A protein and the small-molecule ligand that binds it are described below.
Small molecule (SMILES): CCOc1noc2cc(OCCC3CCN(c4ccc(C)nn4)CC3)ccc12

Binding-site contacts:
Ligand atom N07 contacts residue LEU101 of chain 12.A at 3.7 Å.
Ligand atom N06 contacts residue LEU101 of chain 12.A at 3.2 Å.
Ligand atom N24 contacts residue PHE180 of chain 12.A at 3.6 Å.
Ligand atom O16 contacts residue ILE99 of chain 12.A at 3.6 Å.
Ligand atom C05 contacts residue LEU101 of chain 12.A at 3.9 Å (hydrophobic).
Ligand atom C03 contacts residue ASN211 of chain 12.A at 3.1 Å.
Ligand atom C28 contacts residue ALA167 of chain 12.A at 3.1 Å (hydrophobic).
Ligand atom C25 contacts residue PHE180 of chain 12.A at 3.5 Å (hydrophobic).
Ligand atom C12 contacts residue ILE99 of chain 12.A at 3.7 Å (hydrophobic).
Ligand atom C01 contacts residue THR207 of chain 12.A at 2.9 Å.
Ligand atom C18 contacts residue TYR145 of chain 12.A at 3.8 Å (hydrophobic).
Ligand atom C17 contacts residue LEU182 of chain 12.A at 3.7 Å (hydrophobic).
Ligand atom C28 contacts residue TYR143 of chain 12.A at 3.4 Å (hydrophobic).
Ligand atom C04 contacts residue ASN211 of chain 12.A at 3.4 Å.
Ligand atom C18 contacts residue ILE99 of chain 12.A at 3.8 Å (hydrophobic).
Ligand atom C22 contacts residue ILE99 of chain 12.A at 3.9 Å (hydrophobic).
Ligand atom C18 contacts residue LEU182 of chain 12.A at 3.2 Å (hydrophobic).
Ligand atom C21 contacts residue ILE123 of chain 12.A at 3.8 Å (hydrophobic).
Ligand atom N24 contacts residue LEU216 of chain 12.A at 3.5 Å.
Ligand atom C14 contacts residue SER121 of chain 12.A at 3.5 Å.
Ligand atom O26 contacts residue TYR145 of chain 12.A at 3.2 Å.
Ligand atom C22 contacts residue ILE123 of chain 12.A at 3.6 Å (hydrophobic).
Ligand atom C27 contacts residue PHE180 of chain 12.A at 3.2 Å (hydrophobic).
Ligand atom C09 contacts residue LEU101 of chain 12.A at 3.8 Å (hydrophobic).
Ligand atom C15 contacts residue ILE123 of chain 12.A at 3.6 Å (hydrophobic).
Ligand atom C14 contacts residue HIS237 of chain 12.A at 3.5 Å.
Ligand atom O23 contacts residue LEU216 of chain 12.A at 3.7 Å.
Ligand atom C01 contacts residue TYR192 of chain 12.A at 2.9 Å (hydrophobic).
Ligand atom N08 contacts residue LEU101 of chain 12.A at 3.8 Å.
Ligand atom C19 contacts residue TYR145 of chain 12.A at 3.2 Å (hydrophobic).
Ligand atom C17 contacts residue ILE99 of chain 12.A at 3.8 Å (hydrophobic).
Ligand atom O26 contacts residue PHE180 of chain 12.A at 3.7 Å.
Ligand atom C28 contacts residue TYR145 of chain 12.A at 3.3 Å (hydrophobic).
Ligand atom C09 contacts residue TYR191 of chain 12.A at 3.6 Å (hydrophobic).
Ligand atom C28 contacts residue MET144 of chain 12.A at 3.8 Å (hydrophobic).
Ligand atom C04 contacts residue MET213 of chain 12.A at 3.9 Å (hydrophobic).
Ligand atom C10 contacts residue TYR191 of chain 12.A at 3.7 Å (hydrophobic).
Ligand atom C15 contacts residue LEU182 of chain 12.A at 3.7 Å (hydrophobic).
Ligand atom C13 contacts residue MET213 of chain 12.A at 3.4 Å (hydrophobic).
Ligand atom C19 contacts residue LEU182 of chain 12.A at 3.6 Å (hydrophobic).

Sequence of chain 12.A:
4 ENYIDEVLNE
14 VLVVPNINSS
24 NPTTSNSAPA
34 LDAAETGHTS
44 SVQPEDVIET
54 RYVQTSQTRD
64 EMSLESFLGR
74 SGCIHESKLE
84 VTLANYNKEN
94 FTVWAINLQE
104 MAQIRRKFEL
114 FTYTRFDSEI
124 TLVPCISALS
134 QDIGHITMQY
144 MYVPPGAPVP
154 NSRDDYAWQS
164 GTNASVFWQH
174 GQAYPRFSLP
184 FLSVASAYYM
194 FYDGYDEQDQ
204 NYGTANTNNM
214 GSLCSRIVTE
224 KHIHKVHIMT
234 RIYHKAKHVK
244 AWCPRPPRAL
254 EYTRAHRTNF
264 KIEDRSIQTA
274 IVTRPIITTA